Binding-site contacts:
Ligand atom CL2 contacts residue MET224 of chain 15.A at 3.4 Å.
Ligand atom N3A contacts residue ALA24 of chain 15.C at 3.8 Å.
Ligand atom C1C contacts residue TYR128 of chain 15.A at 3.3 Å (hydrophobic).
Ligand atom C5B contacts residue TYR152 of chain 15.A at 3.7 Å (hydrophobic).
Ligand atom CL1 contacts residue LEU25 of chain 15.C at 3.7 Å.
Ligand atom C2B contacts residue TYR128 of chain 15.A at 3.9 Å (hydrophobic).
Ligand atom C4B contacts residue PHE186 of chain 15.A at 3.9 Å (hydrophobic).
Ligand atom C5 contacts residue TYR128 of chain 15.A at 3.8 Å (hydrophobic).
Ligand atom C2B contacts residue MET224 of chain 15.A at 4.0 Å (hydrophobic).
Ligand atom O1A contacts residue PHE186 of chain 15.A at 3.4 Å.
Ligand atom C5A contacts residue PHE186 of chain 15.A at 4.0 Å (hydrophobic).
Ligand atom C4B contacts residue TYR152 of chain 15.A at 3.6 Å (hydrophobic).
Ligand atom CL1 contacts residue TYR152 of chain 15.A at 3.9 Å.
Ligand atom C2C contacts residue VAL191 of chain 15.A at 4.0 Å (hydrophobic).
Ligand atom C3C contacts residue ILE104 of chain 15.A at 3.7 Å (hydrophobic).
Ligand atom C4A contacts residue PRO174 of chain 15.A at 3.0 Å (hydrophobic).
Ligand atom C4A contacts residue SER175 of chain 15.A at 3.8 Å.
Ligand atom O1 contacts residue MET221 of chain 15.A at 3.5 Å (h-bond).
Ligand atom O1A contacts residue MET224 of chain 15.A at 3.5 Å (h-bond).
Ligand atom C3B contacts residue MET224 of chain 15.A at 3.6 Å (hydrophobic).
Ligand atom C3C contacts residue TYR152 of chain 15.A at 3.8 Å (hydrophobic).
Ligand atom O1B contacts residue VAL188 of chain 15.A at 3.7 Å.
Ligand atom C5A contacts residue ALA150 of chain 15.A at 3.5 Å (hydrophobic).
Ligand atom CL2 contacts residue TYR128 of chain 15.A at 3.2 Å.
Ligand atom C4 contacts residue LEU106 of chain 15.A at 3.9 Å (hydrophobic).
Ligand atom C2A contacts residue PHE186 of chain 15.A at 3.8 Å (hydrophobic).
Ligand atom C3 contacts residue LEU106 of chain 15.A at 3.8 Å (hydrophobic).
Ligand atom CL1 contacts residue VAL188 of chain 15.A at 3.7 Å.
Ligand atom O1 contacts residue ILE104 of chain 15.A at 3.4 Å.
Ligand atom N3A contacts residue TYR152 of chain 15.A at 4.0 Å.
Ligand atom C3B contacts residue PHE186 of chain 15.A at 3.9 Å (hydrophobic).
Ligand atom C1B contacts residue VAL188 of chain 15.A at 4.0 Å (hydrophobic).
Ligand atom C2A contacts residue TYR152 of chain 15.A at 3.8 Å (hydrophobic).
Ligand atom C31 contacts residue LEU106 of chain 15.A at 4.0 Å (hydrophobic).
Ligand atom C6B contacts residue TYR152 of chain 15.A at 3.9 Å (hydrophobic).
Ligand atom C4A contacts residue ALA150 of chain 15.A at 4.0 Å (hydrophobic).
Ligand atom N2 contacts residue MET221 of chain 15.A at 3.5 Å (h-bond).
Ligand atom N3A contacts residue PRO174 of chain 15.A at 3.3 Å (h-bond).
Ligand atom C5A contacts residue VAL176 of chain 15.A at 3.5 Å (hydrophobic).
Ligand atom CL2 contacts residue ILE104 of chain 15.A at 3.5 Å.

Sequence of chain 15.C:
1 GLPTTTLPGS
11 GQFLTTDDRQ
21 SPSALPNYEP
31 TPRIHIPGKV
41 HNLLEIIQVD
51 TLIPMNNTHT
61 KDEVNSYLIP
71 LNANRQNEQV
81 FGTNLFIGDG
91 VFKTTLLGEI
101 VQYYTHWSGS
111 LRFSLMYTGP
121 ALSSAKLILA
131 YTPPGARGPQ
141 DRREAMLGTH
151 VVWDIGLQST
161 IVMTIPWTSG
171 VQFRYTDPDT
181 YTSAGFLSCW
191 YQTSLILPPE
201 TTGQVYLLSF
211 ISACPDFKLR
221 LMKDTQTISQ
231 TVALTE

Sequence of chain 11.C:
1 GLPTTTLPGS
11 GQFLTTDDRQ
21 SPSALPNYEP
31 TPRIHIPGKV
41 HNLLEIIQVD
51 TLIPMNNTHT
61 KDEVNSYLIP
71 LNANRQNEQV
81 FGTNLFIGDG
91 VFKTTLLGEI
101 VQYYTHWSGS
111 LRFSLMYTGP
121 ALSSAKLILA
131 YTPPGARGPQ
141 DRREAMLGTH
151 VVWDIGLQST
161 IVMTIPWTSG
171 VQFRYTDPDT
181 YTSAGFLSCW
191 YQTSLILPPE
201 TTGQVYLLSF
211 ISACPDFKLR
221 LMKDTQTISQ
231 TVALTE

Sequence of chain 15.A:
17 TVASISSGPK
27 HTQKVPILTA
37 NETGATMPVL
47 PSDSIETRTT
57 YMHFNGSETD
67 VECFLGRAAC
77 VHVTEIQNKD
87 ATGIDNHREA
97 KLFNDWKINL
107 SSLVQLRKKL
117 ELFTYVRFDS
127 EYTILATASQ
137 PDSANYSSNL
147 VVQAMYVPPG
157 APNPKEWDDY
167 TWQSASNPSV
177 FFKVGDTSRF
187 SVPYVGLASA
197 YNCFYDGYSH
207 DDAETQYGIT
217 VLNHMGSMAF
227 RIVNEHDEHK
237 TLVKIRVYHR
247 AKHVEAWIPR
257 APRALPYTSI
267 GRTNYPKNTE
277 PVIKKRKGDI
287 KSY

The protein below binds the small molecule below.
Small molecule (SMILES): Cc1cc(CCCOc2c(Cl)cc(C3=NCCO3)cc2Cl)on1